Sequence of chain 1.J:
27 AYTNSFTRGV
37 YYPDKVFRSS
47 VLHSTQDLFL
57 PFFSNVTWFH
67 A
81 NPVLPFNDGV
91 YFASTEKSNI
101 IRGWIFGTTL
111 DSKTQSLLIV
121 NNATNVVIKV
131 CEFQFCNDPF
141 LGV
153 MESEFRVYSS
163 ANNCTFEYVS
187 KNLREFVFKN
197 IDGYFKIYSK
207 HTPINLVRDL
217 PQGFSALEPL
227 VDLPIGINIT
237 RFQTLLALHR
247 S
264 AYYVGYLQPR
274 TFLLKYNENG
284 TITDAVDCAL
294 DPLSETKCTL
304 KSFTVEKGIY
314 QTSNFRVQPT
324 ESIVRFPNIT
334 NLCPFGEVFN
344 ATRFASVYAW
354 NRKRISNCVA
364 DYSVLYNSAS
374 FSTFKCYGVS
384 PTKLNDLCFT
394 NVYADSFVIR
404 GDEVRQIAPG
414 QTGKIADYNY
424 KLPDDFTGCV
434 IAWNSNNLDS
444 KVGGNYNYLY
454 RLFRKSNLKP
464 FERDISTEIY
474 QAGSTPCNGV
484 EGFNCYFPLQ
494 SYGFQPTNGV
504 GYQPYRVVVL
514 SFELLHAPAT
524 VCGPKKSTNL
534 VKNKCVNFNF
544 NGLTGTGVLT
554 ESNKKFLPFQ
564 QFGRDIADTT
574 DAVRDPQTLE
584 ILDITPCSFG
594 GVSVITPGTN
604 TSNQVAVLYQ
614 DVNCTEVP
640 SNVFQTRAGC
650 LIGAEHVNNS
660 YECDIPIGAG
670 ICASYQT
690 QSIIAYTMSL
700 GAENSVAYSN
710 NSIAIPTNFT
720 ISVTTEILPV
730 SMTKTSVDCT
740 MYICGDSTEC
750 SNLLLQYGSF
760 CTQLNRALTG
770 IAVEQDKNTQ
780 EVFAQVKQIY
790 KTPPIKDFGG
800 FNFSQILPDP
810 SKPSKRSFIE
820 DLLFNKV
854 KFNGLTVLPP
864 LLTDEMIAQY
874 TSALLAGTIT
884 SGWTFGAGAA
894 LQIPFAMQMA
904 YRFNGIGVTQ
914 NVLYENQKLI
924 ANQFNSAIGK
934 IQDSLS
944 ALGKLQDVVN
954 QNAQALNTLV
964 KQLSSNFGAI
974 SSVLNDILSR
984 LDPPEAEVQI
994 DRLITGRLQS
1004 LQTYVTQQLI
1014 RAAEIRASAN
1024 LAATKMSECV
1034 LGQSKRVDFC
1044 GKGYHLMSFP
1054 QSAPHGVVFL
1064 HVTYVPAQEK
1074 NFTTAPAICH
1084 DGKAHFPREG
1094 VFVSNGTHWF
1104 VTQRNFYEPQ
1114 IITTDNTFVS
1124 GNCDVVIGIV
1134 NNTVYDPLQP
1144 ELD

The protein below binds the small molecule below.
Small molecule (SMILES): CC(=O)N[C@H]1[C@H](O[C@H]2[C@H](O)[C@@H](NC(C)=O)CO[C@@H]2CO)O[C@H](CO)[C@@H](O)[C@@H]1O

Binding-site contacts:
Ligand atom O4 contacts residue HIS1101 of chain 1.J at 3.6 Å.
Ligand atom O5 contacts residue HIS1101 of chain 1.J at 3.9 Å.
Ligand atom O5 contacts residue ASN1098 of chain 1.J at 2.3 Å (h-bond).
Ligand atom C4 contacts residue HIS1101 of chain 1.J at 3.9 Å.
Ligand atom C3 contacts residue ASN1098 of chain 1.J at 3.8 Å.
Ligand atom C6 contacts residue PHE1103 of chain 1.J at 3.9 Å (hydrophobic).
Ligand atom O7 contacts residue ASN1098 of chain 1.J at 3.7 Å.
Ligand atom C7 contacts residue THR1100 of chain 1.J at 3.9 Å.
Ligand atom C1 contacts residue ASN1098 of chain 1.J at 1.4 Å.
Ligand atom O5 contacts residue PHE1103 of chain 1.J at 3.9 Å.
Ligand atom C5 contacts residue PHE1103 of chain 1.J at 4.3 Å (hydrophobic).
Ligand atom N2 contacts residue THR1100 of chain 1.J at 3.0 Å (h-bond).
Ligand atom C8 contacts residue ASN1098 of chain 1.J at 3.6 Å.
Ligand atom N2 contacts residue HIS1101 of chain 1.J at 4.4 Å.
Ligand atom C3 contacts residue HIS1101 of chain 1.J at 3.6 Å.
Ligand atom C5 contacts residue ASN1098 of chain 1.J at 3.6 Å.
Ligand atom C3 contacts residue THR1100 of chain 1.J at 4.0 Å.
Ligand atom C5 contacts residue HIS1101 of chain 1.J at 3.4 Å.
Ligand atom O6 contacts residue PHE1103 of chain 1.J at 4.0 Å.
Ligand atom C6 contacts residue HIS1101 of chain 1.J at 4.4 Å.
Ligand atom N2 contacts residue ASN1098 of chain 1.J at 3.0 Å (h-bond).
Ligand atom C2 contacts residue HIS1101 of chain 1.J at 4.1 Å.
Ligand atom C8 contacts residue THR1100 of chain 1.J at 3.8 Å.
Ligand atom C2 contacts residue THR1100 of chain 1.J at 3.8 Å.
Ligand atom C1 contacts residue THR1100 of chain 1.J at 3.9 Å.
Ligand atom C4 contacts residue ASN1098 of chain 1.J at 4.2 Å.
Ligand atom C1 contacts residue HIS1101 of chain 1.J at 3.6 Å.
Ligand atom C2 contacts residue ASN1098 of chain 1.J at 2.5 Å.
Ligand atom C7 contacts residue ASN1098 of chain 1.J at 3.5 Å.